Sequence of chain 3.A:
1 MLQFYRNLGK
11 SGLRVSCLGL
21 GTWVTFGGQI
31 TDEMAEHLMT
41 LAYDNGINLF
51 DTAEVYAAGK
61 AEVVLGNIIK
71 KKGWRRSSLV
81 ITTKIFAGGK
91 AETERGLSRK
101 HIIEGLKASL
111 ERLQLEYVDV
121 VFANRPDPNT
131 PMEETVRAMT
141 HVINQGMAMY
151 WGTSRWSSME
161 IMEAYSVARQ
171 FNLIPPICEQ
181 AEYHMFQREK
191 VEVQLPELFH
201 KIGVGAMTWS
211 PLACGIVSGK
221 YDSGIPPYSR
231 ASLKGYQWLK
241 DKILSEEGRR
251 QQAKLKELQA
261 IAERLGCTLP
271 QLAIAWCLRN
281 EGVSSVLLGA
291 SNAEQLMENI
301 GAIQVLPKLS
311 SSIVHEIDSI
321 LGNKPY

This protein binds this small molecule.
Small molecule (SMILES): C[C@]12C=CC(=O)C=C1CC[C@@H]1[C@@H]2C(=O)C[C@@]2(C)[C@H]1CC[C@]2(O)C(O)=CO

Sequence of chain 2.A:
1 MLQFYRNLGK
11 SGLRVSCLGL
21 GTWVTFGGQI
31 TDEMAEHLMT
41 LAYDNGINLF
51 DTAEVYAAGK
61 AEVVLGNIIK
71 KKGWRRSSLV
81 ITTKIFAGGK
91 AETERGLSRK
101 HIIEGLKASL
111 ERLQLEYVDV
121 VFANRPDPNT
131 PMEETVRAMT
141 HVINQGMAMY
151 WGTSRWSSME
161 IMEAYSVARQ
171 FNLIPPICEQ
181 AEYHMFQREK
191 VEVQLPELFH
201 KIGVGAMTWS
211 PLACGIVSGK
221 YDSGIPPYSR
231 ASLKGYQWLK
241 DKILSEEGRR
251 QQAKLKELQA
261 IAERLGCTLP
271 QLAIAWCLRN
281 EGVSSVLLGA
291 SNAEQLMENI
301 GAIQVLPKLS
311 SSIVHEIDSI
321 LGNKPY

Binding-site contacts:
Ligand atom C4 contacts residue ILE174 of chain 3.A at 4.2 Å (hydrophobic).
Ligand atom C14 contacts residue ARG169 of chain 3.A at 3.8 Å.
Ligand atom C15 contacts residue ILE202 of chain 3.A at 3.4 Å (hydrophobic).
Ligand atom C6 contacts residue PRO175 of chain 3.A at 4.0 Å (hydrophobic).
Ligand atom C7 contacts residue PRO175 of chain 3.A at 4.1 Å (hydrophobic).
Ligand atom C18 contacts residue LYS10 of chain 3.A at 3.8 Å.
Ligand atom C9 contacts residue GLU133 of chain 2.A at 3.9 Å.
Ligand atom C3 contacts residue TYR150 of chain 3.A at 4.2 Å (hydrophobic).
Ligand atom C12 contacts residue PRO131 of chain 2.A at 3.9 Å (hydrophobic).
Ligand atom C11 contacts residue GLU133 of chain 2.A at 3.6 Å.
Ligand atom C11 contacts residue GLU134 of chain 2.A at 4.3 Å.
Ligand atom C6 contacts residue PRO176 of chain 3.A at 3.5 Å (hydrophobic).
Ligand atom C16 contacts residue TYR165 of chain 3.A at 4.3 Å (hydrophobic).
Ligand atom C18 contacts residue PRO131 of chain 2.A at 3.9 Å (hydrophobic).
Ligand atom C15 contacts residue GLY203 of chain 3.A at 4.0 Å.
Ligand atom C4 contacts residue PRO175 of chain 3.A at 3.3 Å (hydrophobic).
Ligand atom O1 contacts residue PRO175 of chain 3.A at 4.1 Å.
Ligand atom C3 contacts residue PRO175 of chain 3.A at 4.2 Å (hydrophobic).
Ligand atom O2 contacts residue GLU134 of chain 2.A at 3.3 Å (salt-bridge).
Ligand atom C11 contacts residue PRO131 of chain 2.A at 3.9 Å (hydrophobic).
Ligand atom C6 contacts residue ILE177 of chain 3.A at 4.2 Å (hydrophobic).
Ligand atom O1 contacts residue ILE177 of chain 3.A at 4.0 Å.
Ligand atom C19 contacts residue SER11 of chain 3.A at 3.7 Å.
Ligand atom C7 contacts residue ILE202 of chain 3.A at 3.9 Å (hydrophobic).
Ligand atom C4 contacts residue ILE177 of chain 3.A at 3.3 Å (hydrophobic).
Ligand atom O1 contacts residue ILE174 of chain 3.A at 3.2 Å.
Ligand atom C5 contacts residue PRO175 of chain 3.A at 4.1 Å (hydrophobic).
Ligand atom O2 contacts residue PRO131 of chain 2.A at 3.2 Å.
Ligand atom C12 contacts residue GLU133 of chain 2.A at 3.4 Å.
Ligand atom O3 contacts residue GLU133 of chain 2.A at 3.7 Å.
Ligand atom C2 contacts residue GLU134 of chain 2.A at 3.8 Å.
Ligand atom O2 contacts residue GLU133 of chain 2.A at 3.5 Å.
Ligand atom C3 contacts residue ILE174 of chain 3.A at 3.9 Å (hydrophobic).
Ligand atom O3 contacts residue ARG169 of chain 3.A at 3.3 Å (salt-bridge).
Ligand atom O1 contacts residue TYR150 of chain 3.A at 3.7 Å.
Ligand atom C19 contacts residue GLU134 of chain 2.A at 3.6 Å.
Ligand atom C5 contacts residue ILE177 of chain 3.A at 3.9 Å (hydrophobic).
Ligand atom C3 contacts residue ILE177 of chain 3.A at 3.9 Å (hydrophobic).
Ligand atom C1 contacts residue GLU133 of chain 2.A at 4.3 Å.
Ligand atom C1 contacts residue GLU134 of chain 2.A at 3.9 Å.